Binding-site contacts:
Ligand atom C7 contacts residue PRO53 of chain 1.C at 4.2 Å (hydrophobic).
Ligand atom O contacts residue ASN111 of chain 1.C at 2.9 Å (h-bond).
Ligand atom C8 contacts residue GLN56 of chain 1.C at 4.5 Å.
Ligand atom C6 contacts residue VAL58 of chain 1.C at 4.0 Å (hydrophobic).
Ligand atom C1 contacts residue PRO53 of chain 1.C at 3.9 Å (hydrophobic).
Ligand atom C6 contacts residue ILE117 of chain 1.C at 4.5 Å (hydrophobic).
Ligand atom C1 contacts residue VAL58 of chain 1.C at 3.5 Å (hydrophobic).
Ligand atom C5 contacts residue ASN111 of chain 1.C at 3.7 Å.
Ligand atom C9 contacts residue LEU63 of chain 1.C at 3.6 Å (hydrophobic).
Ligand atom O contacts residue TYR68 of chain 1.C at 4.3 Å.
Ligand atom C4 contacts residue LEU63 of chain 1.C at 4.3 Å (hydrophobic).
Ligand atom N2 contacts residue LEU63 of chain 1.C at 3.8 Å.
Ligand atom C1 contacts residue PHE54 of chain 1.C at 4.1 Å (hydrophobic).
Ligand atom O contacts residue VAL58 of chain 1.C at 4.4 Å.
Ligand atom N1 contacts residue VAL58 of chain 1.C at 3.5 Å.
Ligand atom C4 contacts residue LEU65 of chain 1.C at 4.5 Å (hydrophobic).
Ligand atom C3 contacts residue PRO53 of chain 1.C at 4.2 Å (hydrophobic).
Ligand atom O contacts residue CYS107 of chain 1.C at 4.4 Å.
Ligand atom C5 contacts residue LEU65 of chain 1.C at 4.5 Å (hydrophobic).
Ligand atom C2 contacts residue PRO53 of chain 1.C at 3.3 Å (hydrophobic).
Ligand atom N3 contacts residue TRP52 of chain 1.C at 3.8 Å.
Ligand atom C7 contacts residue LEU63 of chain 1.C at 3.7 Å (hydrophobic).
Ligand atom C2 contacts residue VAL58 of chain 1.C at 3.8 Å (hydrophobic).
Ligand atom C8 contacts residue PRO53 of chain 1.C at 4.2 Å (hydrophobic).
Ligand atom N1 contacts residue PRO53 of chain 1.C at 4.1 Å.
Ligand atom C10 contacts residue LEU63 of chain 1.C at 4.1 Å (hydrophobic).
Ligand atom C8 contacts residue TRP52 of chain 1.C at 4.3 Å (hydrophobic).
Ligand atom N2 contacts residue GLN56 of chain 1.C at 4.5 Å.
Ligand atom C8 contacts residue LEU63 of chain 1.C at 4.0 Å (hydrophobic).
Ligand atom C6 contacts residue ASN111 of chain 1.C at 3.8 Å.
Ligand atom N2 contacts residue PRO53 of chain 1.C at 3.4 Å (h-bond).
Ligand atom N3 contacts residue LEU63 of chain 1.C at 3.6 Å.
Ligand atom C3 contacts residue LEU63 of chain 1.C at 4.0 Å (hydrophobic).
Ligand atom C15 contacts residue LEU63 of chain 1.C at 3.6 Å (hydrophobic).

This small molecule binds to this protein.
Small molecule (SMILES): Cn1cc(-c2nc[nH]c2-c2ccc(F)cc2)ccc1=O

Sequence of chain 1.C:
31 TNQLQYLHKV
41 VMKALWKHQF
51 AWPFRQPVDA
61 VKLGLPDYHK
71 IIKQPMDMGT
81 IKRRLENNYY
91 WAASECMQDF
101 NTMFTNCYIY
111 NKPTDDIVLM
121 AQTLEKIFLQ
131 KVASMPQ